Sequence of chain 2.B:
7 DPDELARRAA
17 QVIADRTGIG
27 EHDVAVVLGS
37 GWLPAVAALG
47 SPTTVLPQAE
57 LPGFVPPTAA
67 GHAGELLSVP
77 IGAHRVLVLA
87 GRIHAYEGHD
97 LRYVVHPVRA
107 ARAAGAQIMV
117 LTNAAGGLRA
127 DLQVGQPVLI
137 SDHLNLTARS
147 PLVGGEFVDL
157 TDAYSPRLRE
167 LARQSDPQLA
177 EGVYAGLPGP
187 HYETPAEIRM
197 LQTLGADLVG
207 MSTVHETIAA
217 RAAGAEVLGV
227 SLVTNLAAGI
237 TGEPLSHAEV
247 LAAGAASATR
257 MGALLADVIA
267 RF

Binding-site contacts:
Ligand atom C8 contacts residue THR230 of chain 2.B at 3.2 Å.
Ligand atom N1 contacts residue GLU189 of chain 2.B at 2.6 Å (salt-bridge).
Ligand atom C8 contacts residue ASN231 of chain 2.B at 3.3 Å.
Ligand atom C4' contacts residue SER36 of chain 2.B at 3.5 Å.
Ligand atom O5' contacts residue HIS243 of chain 2.B at 2.2 Å (h-bond).
Ligand atom C3' contacts residue SER36 of chain 2.B at 3.4 Å.
Ligand atom N3 contacts residue GLY206 of chain 2.B at 3.4 Å.
Ligand atom O6 contacts residue ASN231 of chain 2.B at 3.1 Å (h-bond).
Ligand atom C1' contacts residue ALA120 of chain 2.B at 2.9 Å (hydrophobic).
Ligand atom C2 contacts residue TYR188 of chain 2.B at 3.6 Å (hydrophobic).
Ligand atom N3 contacts residue MET207 of chain 2.B at 3.6 Å.
Ligand atom N7 contacts residue GLY122 of chain 2.B at 3.2 Å (h-bond).
Ligand atom N1 contacts residue TYR188 of chain 2.B at 3.5 Å.
Ligand atom O3' contacts residue ALA120 of chain 2.B at 3.6 Å.
Ligand atom N7 contacts residue ALA121 of chain 2.B at 3.3 Å.
Ligand atom C5' contacts residue TYR188 of chain 2.B at 3.3 Å (hydrophobic).
Ligand atom O6 contacts residue GLU189 of chain 2.B at 3.6 Å.
Ligand atom O4' contacts residue VAL246 of chain 2.B at 3.1 Å.
Ligand atom O5' contacts residue TYR188 of chain 2.B at 2.8 Å (h-bond).
Ligand atom O6 contacts residue GLY122 of chain 2.B at 3.3 Å.
Ligand atom N9 contacts residue ALA120 of chain 2.B at 3.3 Å (h-bond).
Ligand atom O3' contacts residue SER36 of chain 2.B at 2.6 Å (h-bond).
Ligand atom C2 contacts residue GLU189 of chain 2.B at 3.4 Å.
Ligand atom N7 contacts residue ASN231 of chain 2.B at 2.6 Å (h-bond).
Ligand atom C5' contacts residue MET207 of chain 2.B at 3.4 Å (hydrophobic).
Ligand atom C6 contacts residue GLY122 of chain 2.B at 3.6 Å.
Ligand atom N7 contacts residue THR230 of chain 2.B at 3.5 Å (h-bond).
Ligand atom N1 contacts residue VAL205 of chain 2.B at 3.6 Å.
Ligand atom O3' contacts residue SO41 of chain 2.E at 2.5 Å (h-bond).
Ligand atom C5' contacts residue HIS243 of chain 2.B at 3.6 Å.
Ligand atom C6 contacts residue TYR188 of chain 2.B at 3.7 Å (hydrophobic).
Ligand atom C2' contacts residue ALA120 of chain 2.B at 3.3 Å (hydrophobic).
Ligand atom C3' contacts residue SO41 of chain 2.E at 3.0 Å.
Ligand atom C6 contacts residue GLU189 of chain 2.B at 3.5 Å.
Ligand atom C5 contacts residue GLY122 of chain 2.B at 3.4 Å.
Ligand atom O4' contacts residue ALA120 of chain 2.B at 3.4 Å.
Ligand atom O6 contacts residue LEU241 of chain 2.B at 3.5 Å.
Ligand atom N2 contacts residue GLU189 of chain 2.B at 2.5 Å (salt-bridge).
Ligand atom N2 contacts residue MET207 of chain 2.B at 3.4 Å.
Ligand atom C8 contacts residue ALA121 of chain 2.B at 3.6 Å (hydrophobic).

The protein below binds the small molecule below.
Small molecule (SMILES): Nc1nc(=O)c2ncn([C@H]3C[C@H](O)[C@@H](CO)O3)c2[nH]1